Binding-site contacts:
Ligand atom O3 contacts residue ARG236 of chain 1.B at 3.2 Å (salt-bridge).
Ligand atom O3 contacts residue ALA227 of chain 1.B at 3.2 Å.
Ligand atom O2 contacts residue ASP144 of chain 1.B at 2.9 Å (salt-bridge).
Ligand atom C1 contacts residue FE1 of chain 1.I at 2.7 Å.
Ligand atom C4 contacts residue MET84 of chain 1.B at 4.0 Å (hydrophobic).
Ligand atom O1 contacts residue HIS219 of chain 1.B at 3.7 Å.
Ligand atom O2 contacts residue HIS142 of chain 1.B at 4.0 Å.
Ligand atom O3 contacts residue THR139 of chain 1.B at 2.6 Å (h-bond).
Ligand atom C3 contacts residue MET173 of chain 1.B at 4.0 Å (hydrophobic).
Ligand atom C5 contacts residue MET84 of chain 1.B at 3.5 Å (hydrophobic).
Ligand atom C1 contacts residue HIS225 of chain 1.B at 3.6 Å.
Ligand atom O4 contacts residue TRP160 of chain 1.B at 2.9 Å (h-bond).
Ligand atom O4 contacts residue LEU126 of chain 1.B at 3.6 Å.
Ligand atom O3 contacts residue MET84 of chain 1.B at 3.4 Å.
Ligand atom O1 contacts residue FE1 of chain 1.I at 4.0 Å.
Ligand atom C5 contacts residue TRP160 of chain 1.B at 3.9 Å (hydrophobic).
Ligand atom C2 contacts residue HIS225 of chain 1.B at 3.6 Å.
Ligand atom O5 contacts residue ASP144 of chain 1.B at 4.1 Å.
Ligand atom C5 contacts residue THR139 of chain 1.B at 3.6 Å.
Ligand atom C1 contacts residue SER240 of chain 1.B at 4.0 Å.
Ligand atom O2 contacts residue FE1 of chain 1.I at 1.9 Å.
Ligand atom O1 contacts residue TRP160 of chain 1.B at 3.7 Å.
Ligand atom O4 contacts residue ARG236 of chain 1.B at 2.8 Å (salt-bridge).
Ligand atom C1 contacts residue HIS219 of chain 1.B at 3.7 Å.
Ligand atom C4 contacts residue THR139 of chain 1.B at 3.9 Å.
Ligand atom O1 contacts residue THR158 of chain 1.B at 3.5 Å.
Ligand atom C5 contacts residue ARG236 of chain 1.B at 3.5 Å.
Ligand atom C1 contacts residue ASP144 of chain 1.B at 4.1 Å.
Ligand atom O2 contacts residue HIS219 of chain 1.B at 3.3 Å (h-bond).
Ligand atom C2 contacts residue FE1 of chain 1.I at 2.7 Å.
Ligand atom O1 contacts residue SER240 of chain 1.B at 2.8 Å (h-bond).
Ligand atom O5 contacts residue FE1 of chain 1.I at 2.0 Å.
Ligand atom O5 contacts residue HIS225 of chain 1.B at 3.0 Å (h-bond).
Ligand atom O5 contacts residue HIS142 of chain 1.B at 2.9 Å (h-bond).
Ligand atom C3 contacts residue TRP160 of chain 1.B at 3.8 Å (hydrophobic).
Ligand atom C2 contacts residue HIS142 of chain 1.B at 4.1 Å.
Ligand atom C5 contacts residue ALA227 of chain 1.B at 4.0 Å (hydrophobic).
Ligand atom O2 contacts residue HIS225 of chain 1.B at 3.0 Å (h-bond).
Ligand atom O4 contacts residue MET84 of chain 1.B at 3.8 Å.
Ligand atom O3 contacts residue LYS128 of chain 1.B at 3.6 Å.

This small molecule binds to this protein.
Small molecule (SMILES): O=C(O)CCC(=O)C(=O)O

Sequence of chain 1.B:
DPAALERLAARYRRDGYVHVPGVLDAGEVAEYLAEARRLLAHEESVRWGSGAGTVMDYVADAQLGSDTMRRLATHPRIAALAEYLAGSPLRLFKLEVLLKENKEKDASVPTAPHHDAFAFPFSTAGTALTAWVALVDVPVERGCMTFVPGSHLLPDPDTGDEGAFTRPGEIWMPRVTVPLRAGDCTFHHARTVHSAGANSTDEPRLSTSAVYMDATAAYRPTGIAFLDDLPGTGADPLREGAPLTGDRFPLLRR